Binding-site contacts:
Ligand atom CAE contacts residue ASP112 of chain 28.A at 3.6 Å.
Ligand atom CAG contacts residue THR114 of chain 28.A at 3.9 Å.
Ligand atom CAL contacts residue ILE111 of chain 28.A at 3.5 Å (hydrophobic).
Ligand atom CAD contacts residue ASN228 of chain 28.A at 3.5 Å.
Ligand atom OAB contacts residue TRP203 of chain 28.A at 3.7 Å.
Ligand atom CAH contacts residue VAL192 of chain 28.A at 3.9 Å (hydrophobic).
Ligand atom CAE contacts residue THR114 of chain 28.A at 3.5 Å.
Ligand atom CAF contacts residue ASN228 of chain 28.A at 3.2 Å.
Ligand atom CAI contacts residue ILE24 of chain 28.C at 3.7 Å (hydrophobic).
Ligand atom OAB contacts residue ILE113 of chain 28.A at 3.3 Å (h-bond).
Ligand atom CAV contacts residue MET195 of chain 28.A at 3.9 Å (hydrophobic).
Ligand atom CAD contacts residue GLN202 of chain 28.A at 3.6 Å.
Ligand atom CAQ contacts residue ASN228 of chain 28.A at 3.6 Å.
Ligand atom CAI contacts residue PHE155 of chain 28.A at 3.5 Å (hydrophobic).
Ligand atom CAG contacts residue ASP112 of chain 28.A at 3.5 Å.
Ligand atom CAV contacts residue VAL192 of chain 28.A at 3.9 Å (hydrophobic).
Ligand atom CAJ contacts residue PHE135 of chain 28.A at 3.8 Å (hydrophobic).
Ligand atom NAZ contacts residue ASN228 of chain 28.A at 3.9 Å.
Ligand atom OAB contacts residue ASP112 of chain 28.A at 3.6 Å.
Ligand atom CAK contacts residue MET195 of chain 28.A at 3.8 Å (hydrophobic).
Ligand atom CAG contacts residue TRP203 of chain 28.A at 3.9 Å (hydrophobic).
Ligand atom CAF contacts residue GLN202 of chain 28.A at 3.6 Å.
Ligand atom CAQ contacts residue TRP203 of chain 28.A at 3.4 Å (hydrophobic).
Ligand atom CAW contacts residue TRP203 of chain 28.A at 3.4 Å (hydrophobic).
Ligand atom NAZ contacts residue TRP203 of chain 28.A at 3.2 Å.
Ligand atom CAM contacts residue MET195 of chain 28.A at 4.0 Å (hydrophobic).
Ligand atom NAY contacts residue TRP203 of chain 28.A at 3.7 Å.
Ligand atom CAV contacts residue ILE111 of chain 28.A at 3.9 Å (hydrophobic).
Ligand atom CAP contacts residue TYR201 of chain 28.A at 3.5 Å (hydrophobic).
Ligand atom OAS contacts residue VAL192 of chain 28.A at 3.9 Å.
Ligand atom OAS contacts residue MET195 of chain 28.A at 3.1 Å.
Ligand atom CAT contacts residue TRP203 of chain 28.A at 3.4 Å (hydrophobic).
Ligand atom CAF contacts residue TRP203 of chain 28.A at 3.6 Å (hydrophobic).
Ligand atom CAK contacts residue PHE155 of chain 28.A at 3.5 Å (hydrophobic).
Ligand atom CAM contacts residue ILE111 of chain 28.A at 3.6 Å (hydrophobic).
Ligand atom CAQ contacts residue TYR201 of chain 28.A at 3.7 Å (hydrophobic).
Ligand atom CAW contacts residue ASN228 of chain 28.A at 3.7 Å.
Ligand atom CAA contacts residue PHE135 of chain 28.A at 3.8 Å (hydrophobic).
Ligand atom CAX contacts residue ILE111 of chain 28.A at 3.9 Å (hydrophobic).
Ligand atom CAL contacts residue PHE135 of chain 28.A at 3.7 Å (hydrophobic).

Sequence of chain 28.C:
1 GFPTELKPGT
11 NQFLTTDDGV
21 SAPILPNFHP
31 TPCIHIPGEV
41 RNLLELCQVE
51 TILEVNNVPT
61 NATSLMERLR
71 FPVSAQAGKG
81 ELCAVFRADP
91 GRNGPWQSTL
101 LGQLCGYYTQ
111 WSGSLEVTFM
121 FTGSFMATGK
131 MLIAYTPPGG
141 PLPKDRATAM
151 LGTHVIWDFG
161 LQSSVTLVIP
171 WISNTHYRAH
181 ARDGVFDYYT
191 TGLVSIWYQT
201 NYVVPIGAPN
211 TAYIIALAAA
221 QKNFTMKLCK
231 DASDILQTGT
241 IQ

Sequence of chain 28.A:
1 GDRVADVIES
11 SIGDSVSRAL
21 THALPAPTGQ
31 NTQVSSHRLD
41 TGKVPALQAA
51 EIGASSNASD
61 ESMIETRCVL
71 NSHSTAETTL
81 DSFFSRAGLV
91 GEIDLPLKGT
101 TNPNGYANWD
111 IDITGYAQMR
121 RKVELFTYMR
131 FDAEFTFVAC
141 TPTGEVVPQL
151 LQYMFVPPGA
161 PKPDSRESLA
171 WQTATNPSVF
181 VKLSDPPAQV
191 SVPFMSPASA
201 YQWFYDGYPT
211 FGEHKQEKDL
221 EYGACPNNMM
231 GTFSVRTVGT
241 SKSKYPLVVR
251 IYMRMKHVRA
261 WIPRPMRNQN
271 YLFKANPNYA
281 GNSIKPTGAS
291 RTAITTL

The protein below binds the small molecule below.
Small molecule (SMILES): C[C@H](CCOc1ccc(I)cc1)CCN1CCN(c2ccncc2)C1=O